This small molecule binds to this protein.
Small molecule (SMILES): CC(=O)N[C@@H]1[C@@H](O)[C@H](O)[C@@H](CO)O[C@H]1O

Binding-site contacts:
Ligand atom O7 contacts residue ASN100 of chain 1.B at 4.4 Å.
Ligand atom C1 contacts residue ASN100 of chain 1.B at 1.4 Å.
Ligand atom O5 contacts residue ASN100 of chain 1.B at 2.4 Å (h-bond).
Ligand atom O6 contacts residue SER102 of chain 1.B at 3.4 Å.
Ligand atom C3 contacts residue ASN100 of chain 1.B at 3.8 Å.
Ligand atom C1 contacts residue SER102 of chain 1.B at 3.3 Å.
Ligand atom O5 contacts residue SER102 of chain 1.B at 2.8 Å (h-bond).
Ligand atom C5 contacts residue ASN100 of chain 1.B at 3.7 Å.
Ligand atom N2 contacts residue ASN100 of chain 1.B at 2.9 Å (h-bond).
Ligand atom C6 contacts residue SER102 of chain 1.B at 4.0 Å.
Ligand atom C2 contacts residue ASN100 of chain 1.B at 2.5 Å.
Ligand atom C4 contacts residue ASN100 of chain 1.B at 4.2 Å.
Ligand atom C7 contacts residue ASN100 of chain 1.B at 3.9 Å.
Ligand atom C5 contacts residue SER102 of chain 1.B at 3.9 Å.

Sequence of chain 1.B:
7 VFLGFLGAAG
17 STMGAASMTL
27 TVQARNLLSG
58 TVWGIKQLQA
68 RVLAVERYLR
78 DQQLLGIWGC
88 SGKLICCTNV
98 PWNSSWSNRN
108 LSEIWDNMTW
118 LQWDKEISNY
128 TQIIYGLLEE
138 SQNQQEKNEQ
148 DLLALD